Sequence of chain 1.B:
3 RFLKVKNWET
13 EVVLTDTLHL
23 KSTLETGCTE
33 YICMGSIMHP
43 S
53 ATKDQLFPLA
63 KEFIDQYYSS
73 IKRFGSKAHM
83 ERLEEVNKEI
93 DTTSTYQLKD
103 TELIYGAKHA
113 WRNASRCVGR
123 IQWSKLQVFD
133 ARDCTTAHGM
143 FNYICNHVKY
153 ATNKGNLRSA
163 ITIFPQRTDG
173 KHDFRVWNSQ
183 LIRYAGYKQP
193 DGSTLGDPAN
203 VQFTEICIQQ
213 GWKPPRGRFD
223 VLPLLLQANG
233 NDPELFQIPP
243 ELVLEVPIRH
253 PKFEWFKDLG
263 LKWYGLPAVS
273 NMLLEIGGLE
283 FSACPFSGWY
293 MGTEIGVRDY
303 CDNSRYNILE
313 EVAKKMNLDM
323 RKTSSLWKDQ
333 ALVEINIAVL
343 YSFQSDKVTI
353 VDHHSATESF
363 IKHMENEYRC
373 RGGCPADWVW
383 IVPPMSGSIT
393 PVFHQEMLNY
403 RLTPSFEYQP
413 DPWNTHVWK

A protein and the small-molecule ligand that binds it are described below.
Small molecule (SMILES): CNCC#Cc1cc(F)cc(CCc2cc(C)cc(N)n2)c1

Binding-site contacts:
Ligand atom C09 contacts residue GLU296 of chain 1.B at 3.9 Å.
Ligand atom C08 contacts residue VAL271 of chain 1.B at 3.7 Å (hydrophobic).
Ligand atom C16 contacts residue GLN182 of chain 1.B at 3.8 Å.
Ligand atom C08 contacts residue GLU296 of chain 1.B at 3.4 Å.
Ligand atom C14 contacts residue ARG185 of chain 1.B at 3.5 Å.
Ligand atom N02 contacts residue TYR292 of chain 1.B at 3.8 Å.
Ligand atom C17 contacts residue GLN182 of chain 1.B at 3.6 Å.
Ligand atom C11 contacts residue GLN182 of chain 1.B at 3.8 Å.
Ligand atom F13 contacts residue ARG185 of chain 1.B at 3.4 Å.
Ligand atom C07 contacts residue HEM1 of chain 1.G at 3.3 Å.
Ligand atom C21 contacts residue TRP382 of chain 1.B at 4.0 Å (hydrophobic).
Ligand atom C07 contacts residue PHE288 of chain 1.B at 3.5 Å (hydrophobic).
Ligand atom C13 contacts residue TYR266 of chain 1.B at 3.8 Å (hydrophobic).
Ligand atom N02 contacts residue PRO269 of chain 1.B at 3.9 Å.
Ligand atom C21 contacts residue HEM1 of chain 1.G at 3.8 Å.
Ligand atom C02 contacts residue PRO269 of chain 1.B at 3.9 Å (hydrophobic).
Ligand atom F13 contacts residue TYR266 of chain 1.B at 2.5 Å.
Ligand atom C15 contacts residue GLN182 of chain 1.B at 3.5 Å.
Ligand atom F13 contacts residue GLN182 of chain 1.B at 3.9 Å.
Ligand atom C16 contacts residue HEM1 of chain 1.G at 3.9 Å.
Ligand atom N01 contacts residue GLU296 of chain 1.B at 2.7 Å (salt-bridge).
Ligand atom C02 contacts residue TRP291 of chain 1.B at 3.8 Å (hydrophobic).
Ligand atom C09 contacts residue PRO269 of chain 1.B at 4.0 Å (hydrophobic).
Ligand atom C04 contacts residue HEM1 of chain 1.G at 3.9 Å.
Ligand atom C06 contacts residue GLU296 of chain 1.B at 3.4 Å.
Ligand atom N02 contacts residue HEM1 of chain 1.G at 3.5 Å.
Ligand atom C13 contacts residue GLN182 of chain 1.B at 3.5 Å.
Ligand atom N02 contacts residue GLU296 of chain 1.B at 2.6 Å (salt-bridge).
Ligand atom C02 contacts residue GLU296 of chain 1.B at 3.3 Å.
Ligand atom C12 contacts residue GLN182 of chain 1.B at 3.5 Å.
Ligand atom C08 contacts residue HEM1 of chain 1.G at 3.6 Å.
Ligand atom C09 contacts residue VAL271 of chain 1.B at 3.8 Å (hydrophobic).
Ligand atom C02 contacts residue HEM1 of chain 1.G at 3.8 Å.
Ligand atom C03 contacts residue HEM1 of chain 1.G at 3.2 Å.
Ligand atom F13 contacts residue TYR292 of chain 1.B at 4.0 Å.
Ligand atom N01 contacts residue PRO269 of chain 1.B at 3.9 Å.
Ligand atom C05 contacts residue VAL271 of chain 1.B at 3.5 Å (hydrophobic).
Ligand atom C12 contacts residue TYR292 of chain 1.B at 3.8 Å (hydrophobic).
Ligand atom N02 contacts residue TRP291 of chain 1.B at 2.8 Å (h-bond).
Ligand atom C14 contacts residue GLN182 of chain 1.B at 3.4 Å.